Sequence of chain 1.A:
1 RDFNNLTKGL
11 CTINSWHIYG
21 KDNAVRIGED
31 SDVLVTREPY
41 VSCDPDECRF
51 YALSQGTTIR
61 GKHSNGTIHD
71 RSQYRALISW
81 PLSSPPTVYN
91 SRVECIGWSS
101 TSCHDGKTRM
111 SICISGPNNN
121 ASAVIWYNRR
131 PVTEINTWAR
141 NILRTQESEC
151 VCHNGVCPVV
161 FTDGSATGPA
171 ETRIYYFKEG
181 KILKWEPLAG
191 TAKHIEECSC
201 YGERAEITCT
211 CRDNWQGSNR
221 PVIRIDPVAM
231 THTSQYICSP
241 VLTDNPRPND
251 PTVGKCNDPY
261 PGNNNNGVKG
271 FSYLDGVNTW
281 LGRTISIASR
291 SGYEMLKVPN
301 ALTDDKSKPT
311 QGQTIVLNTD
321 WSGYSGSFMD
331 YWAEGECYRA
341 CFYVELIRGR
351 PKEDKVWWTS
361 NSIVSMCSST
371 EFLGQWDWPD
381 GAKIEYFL

Binding-site contacts:
Ligand atom C11 contacts residue ILE142 of chain 1.A at 3.9 Å (hydrophobic).
Ligand atom O6 contacts residue ARG212 of chain 1.A at 3.6 Å (salt-bridge).
Ligand atom O1B contacts residue ARG290 of chain 1.A at 2.9 Å (salt-bridge).
Ligand atom C3 contacts residue ASP70 of chain 1.A at 3.6 Å.
Ligand atom O1B contacts residue TYR324 of chain 1.A at 3.5 Å (h-bond).
Ligand atom C3 contacts residue GLU38 of chain 1.A at 3.5 Å.
Ligand atom C6 contacts residue TYR324 of chain 1.A at 3.6 Å (hydrophobic).
Ligand atom C11 contacts residue TRP98 of chain 1.A at 3.8 Å (hydrophobic).
Ligand atom C6 contacts residue GLU197 of chain 1.A at 3.5 Å.
Ligand atom O1A contacts residue ARG290 of chain 1.A at 2.8 Å (salt-bridge).
Ligand atom C3 contacts residue ARG37 of chain 1.A at 3.9 Å.
Ligand atom O1A contacts residue TYR324 of chain 1.A at 3.4 Å (h-bond).
Ligand atom O9 contacts residue ALA166 of chain 1.A at 3.4 Å.
Ligand atom C4 contacts residue ASP70 of chain 1.A at 3.8 Å.
Ligand atom C8 contacts residue GLU196 of chain 1.A at 3.5 Å.
Ligand atom C4 contacts residue GLU38 of chain 1.A at 3.8 Å.
Ligand atom O6 contacts residue TYR324 of chain 1.A at 3.0 Å (h-bond).
Ligand atom O6 contacts residue GLU197 of chain 1.A at 3.8 Å.
Ligand atom O1A contacts residue ARG212 of chain 1.A at 3.2 Å (salt-bridge).
Ligand atom C2 contacts residue ASP70 of chain 1.A at 3.8 Å.
Ligand atom C1 contacts residue TYR324 of chain 1.A at 3.0 Å (hydrophobic).
Ligand atom O2 contacts residue ASP70 of chain 1.A at 2.7 Å (salt-bridge).
Ligand atom O9 contacts residue ARG144 of chain 1.A at 3.4 Å (salt-bridge).
Ligand atom C8 contacts residue ARG212 of chain 1.A at 3.5 Å.
Ligand atom O10 contacts residue ARG71 of chain 1.A at 2.8 Å (salt-bridge).
Ligand atom C9 contacts residue GLU196 of chain 1.A at 3.3 Å.
Ligand atom O8 contacts residue ARG212 of chain 1.A at 3.5 Å.
Ligand atom O9 contacts residue GLU196 of chain 1.A at 2.6 Å (salt-bridge).
Ligand atom C5 contacts residue ASP70 of chain 1.A at 3.6 Å.
Ligand atom O8 contacts residue GLU197 of chain 1.A at 3.6 Å.
Ligand atom C2 contacts residue TYR324 of chain 1.A at 3.0 Å (hydrophobic).
Ligand atom O4 contacts residue ASP70 of chain 1.A at 3.3 Å.
Ligand atom O8 contacts residue GLU196 of chain 1.A at 2.6 Å (salt-bridge).
Ligand atom C9 contacts residue ALA166 of chain 1.A at 3.7 Å (hydrophobic).
Ligand atom C1 contacts residue ARG290 of chain 1.A at 3.5 Å.
Ligand atom C4 contacts residue TYR324 of chain 1.A at 3.7 Å (hydrophobic).
Ligand atom C3 contacts residue TYR324 of chain 1.A at 3.2 Å (hydrophobic).
Ligand atom O10 contacts residue ASP70 of chain 1.A at 3.9 Å.
Ligand atom O1B contacts residue ARG37 of chain 1.A at 2.9 Å (salt-bridge).
Ligand atom O4 contacts residue GLU38 of chain 1.A at 3.3 Å (salt-bridge).

A protein and the small-molecule ligand that binds it are described below.
Small molecule (SMILES): CC(=O)N[C@H]1[C@H]([C@H](O)[C@H](O)CO)O[C@@](O)(C(=O)O)C[C@@H]1O